The small molecule below binds the protein below.
Small molecule (SMILES): O=c1[nH]cnc2c([C@@H]3N[C@H](CO)[C@@H](O)[C@H]3O)c[nH]c12

Sequence of chain 1.A:
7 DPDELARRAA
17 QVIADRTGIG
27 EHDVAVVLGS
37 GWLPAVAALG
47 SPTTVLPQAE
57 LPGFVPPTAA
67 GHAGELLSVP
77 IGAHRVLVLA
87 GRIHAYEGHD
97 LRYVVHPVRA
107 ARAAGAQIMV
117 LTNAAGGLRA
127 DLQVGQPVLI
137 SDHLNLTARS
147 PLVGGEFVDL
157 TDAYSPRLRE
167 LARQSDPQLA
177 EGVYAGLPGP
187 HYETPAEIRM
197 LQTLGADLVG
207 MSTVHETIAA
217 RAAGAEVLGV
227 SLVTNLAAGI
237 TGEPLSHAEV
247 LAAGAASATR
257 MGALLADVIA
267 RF

Binding-site contacts:
Ligand atom C8 contacts residue ASN231 of chain 1.A at 3.7 Å.
Ligand atom N7 contacts residue THR230 of chain 1.A at 3.7 Å.
Ligand atom C6 contacts residue GLY122 of chain 1.A at 3.7 Å.
Ligand atom O3' contacts residue HIS90 of chain 1.A at 3.6 Å.
Ligand atom C3' contacts residue PO41 of chain 1.D at 3.3 Å.
Ligand atom C4' contacts residue PO41 of chain 1.D at 3.2 Å.
Ligand atom C5' contacts residue HIS243 of chain 1.A at 3.4 Å.
Ligand atom C5' contacts residue TYR188 of chain 1.A at 3.5 Å (hydrophobic).
Ligand atom C2' contacts residue MET207 of chain 1.A at 3.7 Å (hydrophobic).
Ligand atom C1' contacts residue PO41 of chain 1.D at 3.3 Å.
Ligand atom C5' contacts residue PHE153 of chain 1.B at 3.6 Å (hydrophobic).
Ligand atom C6 contacts residue GLU189 of chain 1.A at 3.7 Å.
Ligand atom O5' contacts residue TYR188 of chain 1.A at 2.8 Å (h-bond).
Ligand atom O2' contacts residue MET207 of chain 1.A at 2.8 Å (h-bond).
Ligand atom N1 contacts residue GLU189 of chain 1.A at 2.7 Å (salt-bridge).
Ligand atom N4' contacts residue PO41 of chain 1.D at 3.0 Å (h-bond).
Ligand atom C3' contacts residue TYR92 of chain 1.A at 3.7 Å (hydrophobic).
Ligand atom C8 contacts residue ALA120 of chain 1.A at 3.4 Å (hydrophobic).
Ligand atom O6 contacts residue ASN231 of chain 1.A at 3.0 Å (h-bond).
Ligand atom O5' contacts residue HIS243 of chain 1.A at 2.5 Å (h-bond).
Ligand atom O3' contacts residue TYR92 of chain 1.A at 2.8 Å (h-bond).
Ligand atom N7 contacts residue ASN231 of chain 1.A at 2.8 Å (h-bond).
Ligand atom N3 contacts residue MET207 of chain 1.A at 3.4 Å.
Ligand atom O3' contacts residue PO41 of chain 1.D at 2.6 Å (h-bond).
Ligand atom C9 contacts residue ALA120 of chain 1.A at 3.3 Å (hydrophobic).
Ligand atom C6 contacts residue VAL205 of chain 1.A at 3.6 Å (hydrophobic).
Ligand atom C2 contacts residue GLU189 of chain 1.A at 3.2 Å.
Ligand atom C3' contacts residue MET207 of chain 1.A at 3.7 Å (hydrophobic).
Ligand atom C1' contacts residue ALA120 of chain 1.A at 3.2 Å (hydrophobic).
Ligand atom N1 contacts residue VAL205 of chain 1.A at 3.6 Å.
Ligand atom C2 contacts residue MET207 of chain 1.A at 3.5 Å (hydrophobic).
Ligand atom C5 contacts residue GLY122 of chain 1.A at 3.7 Å.
Ligand atom O2' contacts residue PO41 of chain 1.D at 2.8 Å (h-bond).
Ligand atom N7 contacts residue ALA121 of chain 1.A at 3.7 Å.
Ligand atom C8 contacts residue THR230 of chain 1.A at 3.7 Å.
Ligand atom C5 contacts residue VAL205 of chain 1.A at 3.7 Å (hydrophobic).
Ligand atom N7 contacts residue GLY122 of chain 1.A at 3.5 Å (h-bond).
Ligand atom O6 contacts residue GLY122 of chain 1.A at 3.3 Å.
Ligand atom N3 contacts residue GLY206 of chain 1.A at 3.4 Å.
Ligand atom C2' contacts residue PO41 of chain 1.D at 3.5 Å.

Sequence of chain 1.B:
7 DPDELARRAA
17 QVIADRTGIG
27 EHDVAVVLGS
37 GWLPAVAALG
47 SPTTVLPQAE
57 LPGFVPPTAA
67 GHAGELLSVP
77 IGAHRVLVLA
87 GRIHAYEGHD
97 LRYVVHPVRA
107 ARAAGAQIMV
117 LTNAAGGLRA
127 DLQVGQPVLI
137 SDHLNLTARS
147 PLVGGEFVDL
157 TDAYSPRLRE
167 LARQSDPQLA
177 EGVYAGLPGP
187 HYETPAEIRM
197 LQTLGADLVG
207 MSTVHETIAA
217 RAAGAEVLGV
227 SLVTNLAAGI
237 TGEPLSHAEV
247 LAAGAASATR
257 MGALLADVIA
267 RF